Sequence of chain 1.A:
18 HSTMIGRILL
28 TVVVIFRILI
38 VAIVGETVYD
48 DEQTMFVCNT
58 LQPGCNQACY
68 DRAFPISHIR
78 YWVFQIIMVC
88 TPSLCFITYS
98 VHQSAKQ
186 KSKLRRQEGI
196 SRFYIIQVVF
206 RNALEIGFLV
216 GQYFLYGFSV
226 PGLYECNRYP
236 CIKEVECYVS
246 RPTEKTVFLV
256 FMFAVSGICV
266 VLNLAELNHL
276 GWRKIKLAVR

Binding-site contacts:
Ligand atom CAC contacts residue LMT1 of chain 1.T at 3.9 Å.
Ligand atom CAT contacts residue PHE223 of chain 1.A at 3.8 Å (hydrophobic).
Ligand atom CAS contacts residue PHE223 of chain 1.A at 3.7 Å (hydrophobic).
Ligand atom CAC contacts residue PHE258 of chain 1.A at 4.0 Å (hydrophobic).
Ligand atom CAB contacts residue VAL266 of chain 1.A at 4.2 Å (hydrophobic).
Ligand atom CAU contacts residue PHE223 of chain 1.A at 3.8 Å (hydrophobic).
Ligand atom OAG contacts residue PHE223 of chain 1.A at 4.3 Å.
Ligand atom OAG contacts residue SER224 of chain 1.A at 3.9 Å.
Ligand atom CAR contacts residue PHE223 of chain 1.A at 4.3 Å (hydrophobic).
Ligand atom CAB contacts residue ILE263 of chain 1.A at 3.7 Å (hydrophobic).
Ligand atom CAO contacts residue ALA259 of chain 1.A at 4.4 Å (hydrophobic).
Ligand atom CBF contacts residue PHE223 of chain 1.A at 4.1 Å (hydrophobic).

The small molecule below binds the protein below.
Small molecule (SMILES): CC(C)CCC[C@@H](C)[C@H]1CC[C@H]2[C@@H]3CC=C4C[C@@H](OC(=O)CCC(=O)O)CC[C@]4(C)[C@H]3CC[C@]12C